This protein binds this small molecule.
Small molecule (SMILES): CN1CCN(Cc2ccc(-c3cn4c5nc(ncc35)NCCCCC(=O)NCCC4)cc2)CC1

Sequence of chain 1.B:
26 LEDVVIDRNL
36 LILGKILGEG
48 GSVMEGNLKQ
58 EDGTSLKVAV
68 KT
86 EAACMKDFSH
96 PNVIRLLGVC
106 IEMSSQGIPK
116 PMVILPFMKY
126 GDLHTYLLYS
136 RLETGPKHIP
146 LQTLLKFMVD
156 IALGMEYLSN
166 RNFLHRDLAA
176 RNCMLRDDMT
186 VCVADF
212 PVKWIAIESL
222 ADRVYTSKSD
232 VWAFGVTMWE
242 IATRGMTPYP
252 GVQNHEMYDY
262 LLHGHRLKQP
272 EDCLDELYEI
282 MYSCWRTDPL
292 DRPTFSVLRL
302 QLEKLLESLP

Binding-site contacts:
Ligand atom C10 contacts residue LEU42 of chain 1.B at 4.1 Å (hydrophobic).
Ligand atom C29 contacts residue PHE122 of chain 1.B at 3.6 Å (hydrophobic).
Ligand atom C22 contacts residue ALA189 of chain 1.B at 4.2 Å (hydrophobic).
Ligand atom C27 contacts residue MET179 of chain 1.B at 3.7 Å (hydrophobic).
Ligand atom C12 contacts residue PHE122 of chain 1.B at 3.8 Å (hydrophobic).
Ligand atom C17 contacts residue MET179 of chain 1.B at 3.8 Å (hydrophobic).
Ligand atom N26 contacts residue MET179 of chain 1.B at 4.1 Å.
Ligand atom N28 contacts residue PHE122 of chain 1.B at 3.7 Å.
Ligand atom C20 contacts residue ASP190 of chain 1.B at 3.5 Å.
Ligand atom C12 contacts residue LYS124 of chain 1.B at 3.5 Å.
Ligand atom C29 contacts residue MET123 of chain 1.B at 3.1 Å (hydrophobic).
Ligand atom N26 contacts residue PRO121 of chain 1.B at 3.1 Å (h-bond).
Ligand atom C04 contacts residue LEU42 of chain 1.B at 3.9 Å (hydrophobic).
Ligand atom C27 contacts residue ALA66 of chain 1.B at 4.0 Å (hydrophobic).
Ligand atom N32 contacts residue MET179 of chain 1.B at 3.3 Å.
Ligand atom C22 contacts residue ASP190 of chain 1.B at 3.7 Å.
Ligand atom N19 contacts residue VAL50 of chain 1.B at 3.6 Å.
Ligand atom C30 contacts residue MET123 of chain 1.B at 3.8 Å (hydrophobic).
Ligand atom N26 contacts residue ALA66 of chain 1.B at 3.6 Å.
Ligand atom C25 contacts residue ALA66 of chain 1.B at 3.5 Å (hydrophobic).
Ligand atom C29 contacts residue LEU42 of chain 1.B at 3.9 Å (hydrophobic).
Ligand atom C11 contacts residue MET123 of chain 1.B at 3.7 Å (hydrophobic).
Ligand atom C14 contacts residue LEU42 of chain 1.B at 3.9 Å (hydrophobic).
Ligand atom C11 contacts residue PHE122 of chain 1.B at 3.9 Å (hydrophobic).
Ligand atom C01 contacts residue LYS40 of chain 1.B at 3.6 Å.
Ligand atom C27 contacts residue MET123 of chain 1.B at 4.1 Å (hydrophobic).
Ligand atom C24 contacts residue MET179 of chain 1.B at 3.9 Å (hydrophobic).
Ligand atom C25 contacts residue PRO121 of chain 1.B at 3.7 Å (hydrophobic).
Ligand atom N28 contacts residue MET123 of chain 1.B at 3.1 Å (h-bond).
Ligand atom C31 contacts residue MET179 of chain 1.B at 3.7 Å (hydrophobic).
Ligand atom O21 contacts residue ASP190 of chain 1.B at 2.8 Å (salt-bridge).
Ligand atom C13 contacts residue LEU42 of chain 1.B at 4.1 Å (hydrophobic).
Ligand atom O21 contacts residue LYS68 of chain 1.B at 4.0 Å.
Ligand atom N15 contacts residue MET179 of chain 1.B at 4.1 Å.
Ligand atom C09 contacts residue LEU42 of chain 1.B at 4.0 Å (hydrophobic).
Ligand atom O21 contacts residue VAL50 of chain 1.B at 4.1 Å.
Ligand atom C24 contacts residue ILE99 of chain 1.B at 3.7 Å (hydrophobic).
Ligand atom C11 contacts residue LYS124 of chain 1.B at 3.8 Å.
Ligand atom C30 contacts residue LEU42 of chain 1.B at 4.0 Å (hydrophobic).
Ligand atom C23 contacts residue LEU120 of chain 1.B at 4.0 Å (hydrophobic).